This small molecule binds to this protein.
Small molecule (SMILES): NCCCC[C@H](NC(=O)[C@@H](N)CCC(=O)O)C(=O)N[C@@H](CCCN=C(N)N)C(=O)N1CCC[C@H]1C(=O)N[C@@H](CCCN=C(N)N)C(=O)N[C@H](C=O)CO

Sequence of chain 1.A:
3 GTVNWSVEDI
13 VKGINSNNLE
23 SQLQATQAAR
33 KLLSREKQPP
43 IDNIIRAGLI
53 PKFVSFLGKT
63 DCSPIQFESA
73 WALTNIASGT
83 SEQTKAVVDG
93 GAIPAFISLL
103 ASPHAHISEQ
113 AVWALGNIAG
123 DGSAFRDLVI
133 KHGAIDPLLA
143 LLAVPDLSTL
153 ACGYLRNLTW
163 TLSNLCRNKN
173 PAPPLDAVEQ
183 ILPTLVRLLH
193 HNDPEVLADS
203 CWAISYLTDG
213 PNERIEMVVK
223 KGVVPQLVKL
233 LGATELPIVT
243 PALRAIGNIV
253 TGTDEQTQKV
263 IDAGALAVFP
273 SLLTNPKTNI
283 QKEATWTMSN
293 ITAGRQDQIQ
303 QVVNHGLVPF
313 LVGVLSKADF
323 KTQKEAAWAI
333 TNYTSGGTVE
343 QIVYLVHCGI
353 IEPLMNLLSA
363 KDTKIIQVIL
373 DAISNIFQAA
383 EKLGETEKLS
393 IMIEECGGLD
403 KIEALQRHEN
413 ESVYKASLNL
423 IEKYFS

Binding-site contacts:
Ligand atom O contacts residue ASN166 of chain 1.A at 3.1 Å (h-bond).
Ligand atom CG contacts residue TRP115 of chain 1.A at 3.5 Å (hydrophobic).
Ligand atom CE contacts residue THR86 of chain 1.A at 3.5 Å.
Ligand atom O contacts residue TRP162 of chain 1.A at 3.2 Å.
Ligand atom N contacts residue ARG169 of chain 1.A at 3.0 Å (salt-bridge).
Ligand atom CB contacts residue SER80 of chain 1.A at 3.3 Å.
Ligand atom NH1 contacts residue GLN112 of chain 1.A at 2.9 Å (h-bond).
Ligand atom O contacts residue ASN119 of chain 1.A at 3.0 Å (h-bond).
Ligand atom CB contacts residue TRP115 of chain 1.A at 3.5 Å (hydrophobic).
Ligand atom NH1 contacts residue TRP162 of chain 1.A at 3.6 Å.
Ligand atom N contacts residue ASN119 of chain 1.A at 2.8 Å (h-bond).
Ligand atom CA contacts residue ASN119 of chain 1.A at 3.3 Å.
Ligand atom CB contacts residue TRP73 of chain 1.A at 3.5 Å (hydrophobic).
Ligand atom O contacts residue TRP73 of chain 1.A at 2.9 Å (h-bond).
Ligand atom CE contacts residue ASP123 of chain 1.A at 3.6 Å.
Ligand atom N contacts residue SER80 of chain 1.A at 3.5 Å.
Ligand atom NH2 contacts residue ASP201 of chain 1.A at 3.1 Å (salt-bridge).
Ligand atom NH2 contacts residue TRP162 of chain 1.A at 3.4 Å.
Ligand atom CZ contacts residue TRP162 of chain 1.A at 3.3 Å (hydrophobic).
Ligand atom N contacts residue ASN77 of chain 1.A at 2.9 Å (h-bond).
Ligand atom NZ contacts residue THR86 of chain 1.A at 2.8 Å (h-bond).
Ligand atom CD contacts residue TRP73 of chain 1.A at 3.5 Å (hydrophobic).
Ligand atom CB contacts residue ARG169 of chain 1.A at 3.3 Å.
Ligand atom CA contacts residue ASN77 of chain 1.A at 3.6 Å.
Ligand atom CB contacts residue ASN119 of chain 1.A at 3.5 Å.
Ligand atom NZ contacts residue ASP123 of chain 1.A at 2.9 Å (salt-bridge).
Ligand atom O contacts residue SER80 of chain 1.A at 3.6 Å.
Ligand atom C contacts residue SER80 of chain 1.A at 3.6 Å.
Ligand atom O contacts residue TRP115 of chain 1.A at 2.7 Å (h-bond).
Ligand atom CD contacts residue TRP162 of chain 1.A at 3.6 Å (hydrophobic).
Ligand atom C contacts residue ASN119 of chain 1.A at 3.5 Å.
Ligand atom O contacts residue ASN77 of chain 1.A at 2.9 Å (h-bond).
Ligand atom CA contacts residue SER80 of chain 1.A at 3.6 Å.
Ligand atom NZ contacts residue GLY81 of chain 1.A at 3.0 Å (h-bond).
Ligand atom CD contacts residue ALA79 of chain 1.A at 3.6 Å (hydrophobic).
Ligand atom NE contacts residue TRP162 of chain 1.A at 3.3 Å (h-bond).
Ligand atom CD contacts residue GLY81 of chain 1.A at 3.3 Å.
Ligand atom CB contacts residue SER80 of chain 1.A at 3.5 Å.
Ligand atom NZ contacts residue THR82 of chain 1.A at 3.6 Å (h-bond).
Ligand atom CD contacts residue GLN112 of chain 1.A at 3.5 Å.